Sequence of chain 1.A:
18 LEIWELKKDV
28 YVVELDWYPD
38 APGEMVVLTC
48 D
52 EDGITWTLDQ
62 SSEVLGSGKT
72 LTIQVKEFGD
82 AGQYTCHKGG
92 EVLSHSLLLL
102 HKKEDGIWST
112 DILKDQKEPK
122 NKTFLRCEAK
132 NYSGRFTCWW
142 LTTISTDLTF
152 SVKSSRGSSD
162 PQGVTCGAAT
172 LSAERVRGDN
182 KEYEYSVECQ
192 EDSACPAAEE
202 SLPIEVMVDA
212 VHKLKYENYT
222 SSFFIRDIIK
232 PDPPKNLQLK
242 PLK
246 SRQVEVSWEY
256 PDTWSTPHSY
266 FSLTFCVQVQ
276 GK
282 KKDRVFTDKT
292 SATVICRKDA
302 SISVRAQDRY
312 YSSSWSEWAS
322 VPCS

Binding-site contacts:
Ligand atom C3 contacts residue ASN219 of chain 1.A at 3.8 Å.
Ligand atom C2 contacts residue ASN219 of chain 1.A at 2.4 Å.
Ligand atom C7 contacts residue ASN219 of chain 1.A at 3.5 Å.
Ligand atom O4 contacts residue GLU31 of chain 1.A at 3.9 Å.
Ligand atom O7 contacts residue ASP210 of chain 1.A at 3.7 Å.
Ligand atom O6 contacts residue TRP21 of chain 1.A at 3.4 Å.
Ligand atom O6 contacts residue HIS102 of chain 1.A at 2.8 Å (h-bond).
Ligand atom O5 contacts residue ASN219 of chain 1.A at 2.4 Å (h-bond).
Ligand atom C6 contacts residue TRP21 of chain 1.A at 3.9 Å (hydrophobic).
Ligand atom O2 contacts residue LEU18 of chain 1.A at 2.7 Å (h-bond).
Ligand atom C8 contacts residue GLU31 of chain 1.A at 3.4 Å.
Ligand atom C1 contacts residue TYR217 of chain 1.A at 3.8 Å (hydrophobic).
Ligand atom O7 contacts residue ASN219 of chain 1.A at 3.9 Å.
Ligand atom C1 contacts residue LEU18 of chain 1.A at 3.4 Å (hydrophobic).
Ligand atom C6 contacts residue TRP109 of chain 1.A at 3.8 Å (hydrophobic).
Ligand atom O4 contacts residue TRP21 of chain 1.A at 3.8 Å.
Ligand atom C6 contacts residue GLU31 of chain 1.A at 3.4 Å.
Ligand atom C1 contacts residue TRP21 of chain 1.A at 3.8 Å (hydrophobic).
Ligand atom C7 contacts residue GLU31 of chain 1.A at 3.7 Å.
Ligand atom C2 contacts residue GLU31 of chain 1.A at 3.4 Å.
Ligand atom C2 contacts residue TYR217 of chain 1.A at 3.8 Å (hydrophobic).
Ligand atom O7 contacts residue TYR217 of chain 1.A at 3.7 Å.
Ligand atom O6 contacts residue GLU31 of chain 1.A at 2.9 Å (salt-bridge).
Ligand atom O5 contacts residue HIS102 of chain 1.A at 3.3 Å.
Ligand atom C4 contacts residue TRP21 of chain 1.A at 4.0 Å (hydrophobic).
Ligand atom C5 contacts residue HIS102 of chain 1.A at 3.9 Å.
Ligand atom C6 contacts residue HIS102 of chain 1.A at 3.2 Å.
Ligand atom C8 contacts residue MET208 of chain 1.A at 3.9 Å (hydrophobic).
Ligand atom C3 contacts residue LEU18 of chain 1.A at 3.4 Å (hydrophobic).
Ligand atom C3 contacts residue GLU31 of chain 1.A at 3.8 Å.
Ligand atom C5 contacts residue ASN219 of chain 1.A at 3.7 Å.
Ligand atom O4 contacts residue LEU18 of chain 1.A at 3.1 Å (h-bond).
Ligand atom C1 contacts residue ASN219 of chain 1.A at 1.4 Å.
Ligand atom C5 contacts residue TRP21 of chain 1.A at 3.6 Å (hydrophobic).
Ligand atom O3 contacts residue LEU18 of chain 1.A at 3.0 Å (h-bond).
Ligand atom O5 contacts residue LEU18 of chain 1.A at 3.1 Å (h-bond).
Ligand atom C2 contacts residue LEU18 of chain 1.A at 3.6 Å (hydrophobic).
Ligand atom N2 contacts residue ASN219 of chain 1.A at 2.8 Å (h-bond).
Ligand atom N2 contacts residue GLU31 of chain 1.A at 2.7 Å (salt-bridge).
Ligand atom C1 contacts residue GLU31 of chain 1.A at 3.4 Å.

A protein and the small-molecule ligand that binds it are described below.
Small molecule (SMILES): CC(=O)N[C@H]1[C@H](O[C@H]2[C@H](O)[C@@H](NC(C)=O)CO[C@@H]2CO)O[C@H](CO)[C@@H](O[C@@H]2O[C@H](CO[C@H]3O[C@H](CO)[C@@H](O)[C@H](O)[C@@H]3O[C@H]3O[C@H](CO)[C@@H](O)[C@H](O)[C@@H]3O)[C@@H](O)[C@H](O[C@H]3O[C@H](CO)[C@@H](O)[C@H](O)[C@@H]3O)[C@@H]2O)[C@@H]1O